Sequence of chain 41.B:
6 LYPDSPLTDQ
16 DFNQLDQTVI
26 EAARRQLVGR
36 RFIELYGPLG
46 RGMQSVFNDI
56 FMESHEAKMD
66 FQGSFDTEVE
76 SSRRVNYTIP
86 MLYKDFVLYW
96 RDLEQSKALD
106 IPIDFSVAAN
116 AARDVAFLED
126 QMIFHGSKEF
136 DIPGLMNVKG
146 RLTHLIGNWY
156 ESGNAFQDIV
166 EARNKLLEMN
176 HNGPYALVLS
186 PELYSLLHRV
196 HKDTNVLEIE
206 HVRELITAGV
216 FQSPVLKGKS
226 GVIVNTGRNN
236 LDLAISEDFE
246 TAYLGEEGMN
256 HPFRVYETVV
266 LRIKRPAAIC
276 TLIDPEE

The protein below binds the small molecule below.
Small molecule (SMILES): CC[C@H](C)[C@H](NC(=O)[C@H](CC(C)C)NC(=O)[C@H](CO)NC(=O)CNC(=O)[C@@H](NC(=O)[C@@H](N)[C@@H](C)O)C(C)C)C(=O)N[C@H](C=O)CCC(N)=O

Binding-site contacts:
Ligand atom CD1 contacts residue LEU40 of chain 41.B at 3.6 Å (hydrophobic).
Ligand atom CB contacts residue ASP243 of chain 41.B at 4.0 Å.
Ligand atom O contacts residue ARG29 of chain 41.B at 3.2 Å (salt-bridge).
Ligand atom N contacts residue ARG29 of chain 41.B at 4.2 Å.
Ligand atom C contacts residue ARG29 of chain 41.B at 3.9 Å.
Ligand atom CD contacts residue GLU39 of chain 41.B at 3.2 Å.
Ligand atom CD1 contacts residue ARG36 of chain 41.B at 3.6 Å.
Ligand atom CA contacts residue ARG29 of chain 41.B at 3.8 Å.
Ligand atom O contacts residue ASP243 of chain 41.B at 4.1 Å.
Ligand atom CG contacts residue ARG36 of chain 41.B at 3.8 Å.
Ligand atom CG1 contacts residue ARG36 of chain 41.B at 4.0 Å.
Ligand atom CD contacts residue ARG36 of chain 41.B at 3.7 Å.
Ligand atom OE1 contacts residue PHE37 of chain 41.B at 3.7 Å.
Ligand atom C contacts residue ASP243 of chain 41.B at 3.8 Å.
Ligand atom CG2 contacts residue ARG35 of chain 41.B at 3.4 Å.
Ligand atom C contacts residue GLU39 of chain 41.B at 3.6 Å.
Ligand atom O contacts residue ARG35 of chain 41.B at 4.0 Å.
Ligand atom CB contacts residue ARG36 of chain 41.B at 3.4 Å.
Ligand atom CG1 contacts residue ASP243 of chain 41.B at 3.2 Å.
Ligand atom CG2 contacts residue ARG36 of chain 41.B at 4.1 Å.
Ligand atom NE2 contacts residue GLU39 of chain 41.B at 2.9 Å (salt-bridge).
Ligand atom CG2 contacts residue PRO43 of chain 41.B at 3.8 Å (hydrophobic).
Ligand atom O contacts residue ARG35 of chain 41.B at 2.7 Å (salt-bridge).
Ligand atom OE1 contacts residue ARG36 of chain 41.B at 2.9 Å (salt-bridge).
Ligand atom O contacts residue ILE25 of chain 41.B at 3.8 Å.
Ligand atom N contacts residue ASP243 of chain 41.B at 3.2 Å (salt-bridge).
Ligand atom CD2 contacts residue LEU40 of chain 41.B at 4.1 Å (hydrophobic).
Ligand atom C contacts residue ARG35 of chain 41.B at 3.9 Å.
Ligand atom CA contacts residue ARG29 of chain 41.B at 4.1 Å.
Ligand atom CD1 contacts residue ARG29 of chain 41.B at 3.5 Å.
Ligand atom C contacts residue ASP243 of chain 41.B at 3.5 Å.
Ligand atom CA contacts residue ASP243 of chain 41.B at 3.6 Å.
Ligand atom N contacts residue PRO43 of chain 41.B at 4.0 Å.
Ligand atom O contacts residue GLU39 of chain 41.B at 3.0 Å (salt-bridge).
Ligand atom CA contacts residue ASP243 of chain 41.B at 3.5 Å.
Ligand atom N contacts residue ARG35 of chain 41.B at 4.0 Å.
Ligand atom CD1 contacts residue ARG35 of chain 41.B at 4.0 Å.
Ligand atom O contacts residue PRO43 of chain 41.B at 3.8 Å.
Ligand atom N contacts residue ASP243 of chain 41.B at 2.6 Å (salt-bridge).
Ligand atom OE1 contacts residue GLU39 of chain 41.B at 3.1 Å (salt-bridge).